This small molecule binds to this protein.
Small molecule (SMILES): CC(C)CCC[C@@H](C)[C@H]1CC[C@H]2[C@@H]3CC=C4C[C@@H](O)CC[C@]4(C)[C@H]3CC[C@]12C

Sequence of chain 1.A:
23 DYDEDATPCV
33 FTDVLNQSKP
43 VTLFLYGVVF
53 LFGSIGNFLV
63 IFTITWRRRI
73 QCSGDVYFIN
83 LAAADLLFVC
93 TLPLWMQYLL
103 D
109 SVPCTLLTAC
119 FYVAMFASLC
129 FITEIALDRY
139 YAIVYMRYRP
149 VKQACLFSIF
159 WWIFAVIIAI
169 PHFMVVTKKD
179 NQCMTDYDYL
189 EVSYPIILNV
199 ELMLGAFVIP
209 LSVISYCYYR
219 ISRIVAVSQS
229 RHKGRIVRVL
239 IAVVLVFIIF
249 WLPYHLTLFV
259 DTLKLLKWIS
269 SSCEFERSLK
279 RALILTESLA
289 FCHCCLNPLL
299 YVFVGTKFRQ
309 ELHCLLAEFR

Binding-site contacts:
Ligand atom C2 contacts residue SER276 of chain 1.A at 4.4 Å.
Ligand atom C16 contacts residue LEU254 of chain 1.A at 3.8 Å (hydrophobic).
Ligand atom C15 contacts residue PRO251 of chain 1.A at 4.4 Å (hydrophobic).
Ligand atom C24 contacts residue PRO251 of chain 1.A at 4.3 Å (hydrophobic).
Ligand atom C14 contacts residue PRO251 of chain 1.A at 4.4 Å (hydrophobic).
Ligand atom C26 contacts residue ILE247 of chain 1.A at 3.9 Å (hydrophobic).
Ligand atom O1 contacts residue LEU277 of chain 1.A at 4.2 Å.
Ligand atom C8 contacts residue THR255 of chain 1.A at 4.4 Å.
Ligand atom C12 contacts residue CLR1 of chain 1.E at 3.6 Å.
Ligand atom C7 contacts residue LEU254 of chain 1.A at 4.0 Å (hydrophobic).
Ligand atom C26 contacts residue ILE246 of chain 1.A at 3.8 Å (hydrophobic).
Ligand atom C22 contacts residue PRO251 of chain 1.A at 4.3 Å (hydrophobic).
Ligand atom C11 contacts residue CLR1 of chain 1.E at 3.7 Å.
Ligand atom O1 contacts residue SER276 of chain 1.A at 3.8 Å.
Ligand atom C2 contacts residue CLR1 of chain 1.E at 3.7 Å.
Ligand atom C1 contacts residue CLR1 of chain 1.E at 3.7 Å.
Ligand atom C17 contacts residue PRO251 of chain 1.A at 4.0 Å (hydrophobic).
Ligand atom C16 contacts residue PRO251 of chain 1.A at 3.7 Å (hydrophobic).
Ligand atom C1 contacts residue ALA280 of chain 1.A at 3.8 Å (hydrophobic).
Ligand atom C3 contacts residue SER276 of chain 1.A at 4.5 Å.
Ligand atom O1 contacts residue PHE273 of chain 1.A at 4.0 Å.
Ligand atom C6 contacts residue VAL258 of chain 1.A at 4.0 Å (hydrophobic).
Ligand atom C14 contacts residue THR255 of chain 1.A at 4.2 Å.
Ligand atom C3 contacts residue ALA280 of chain 1.A at 4.5 Å (hydrophobic).
Ligand atom C26 contacts residue LEU250 of chain 1.A at 3.8 Å (hydrophobic).
Ligand atom C25 contacts residue LEU250 of chain 1.A at 3.9 Å (hydrophobic).
Ligand atom C15 contacts residue LEU254 of chain 1.A at 3.6 Å (hydrophobic).
Ligand atom C2 contacts residue ALA280 of chain 1.A at 4.3 Å (hydrophobic).
Ligand atom C21 contacts residue CLR1 of chain 1.E at 3.6 Å.
Ligand atom C7 contacts residue THR255 of chain 1.A at 3.7 Å.